Binding-site contacts:
Ligand atom O2 contacts residue A3 of chain 60.B at 3.2 Å.
Ligand atom C4' contacts residue ARG19 of chain 60.A at 3.7 Å.
Ligand atom O4 contacts residue A1 of chain 60.B at 3.0 Å (h-bond).
Ligand atom OP1 contacts residue LYS18 of chain 60.A at 3.7 Å.
Ligand atom P contacts residue ARG15 of chain 60.A at 3.1 Å.
Ligand atom OP2 contacts residue ARG19 of chain 60.A at 2.1 Å (salt-bridge).
Ligand atom C2 contacts residue A1 of chain 60.B at 3.1 Å.
Ligand atom O4' contacts residue ARG19 of chain 60.A at 3.9 Å.
Ligand atom C4' contacts residue ARG15 of chain 60.A at 3.3 Å.
Ligand atom O3' contacts residue ARG19 of chain 60.A at 3.6 Å (salt-bridge).
Ligand atom O4 contacts residue A3 of chain 60.B at 2.8 Å (h-bond).
Ligand atom C6 contacts residue ARG19 of chain 60.A at 2.7 Å.
Ligand atom N3 contacts residue A2 of chain 60.B at 3.7 Å.
Ligand atom C1' contacts residue ARG19 of chain 60.A at 4.3 Å.
Ligand atom O3' contacts residue ARG15 of chain 60.A at 3.1 Å (salt-bridge).
Ligand atom C2' contacts residue ARG19 of chain 60.A at 3.6 Å.
Ligand atom N3 contacts residue A3 of chain 60.B at 2.8 Å (h-bond).
Ligand atom C5' contacts residue ARG19 of chain 60.A at 3.2 Å.
Ligand atom OP1 contacts residue MET14 of chain 60.A at 3.8 Å.
Ligand atom C2 contacts residue A3 of chain 60.B at 3.5 Å.
Ligand atom OP1 contacts residue ARG15 of chain 60.A at 2.5 Å.
Ligand atom C4 contacts residue ARG19 of chain 60.A at 3.9 Å.
Ligand atom C3' contacts residue ARG15 of chain 60.A at 3.8 Å.
Ligand atom N3 contacts residue A1 of chain 60.B at 2.7 Å (h-bond).
Ligand atom N1 contacts residue ARG19 of chain 60.A at 3.9 Å.
Ligand atom C2 contacts residue A2 of chain 60.B at 3.9 Å.
Ligand atom C4 contacts residue A1 of chain 60.B at 3.4 Å.
Ligand atom O5' contacts residue ARG19 of chain 60.A at 2.1 Å (salt-bridge).
Ligand atom OP1 contacts residue ARG19 of chain 60.A at 4.1 Å.
Ligand atom OP2 contacts residue ALA16 of chain 60.A at 4.1 Å.
Ligand atom P contacts residue ARG19 of chain 60.A at 2.8 Å.
Ligand atom C5' contacts residue ARG15 of chain 60.A at 2.5 Å.
Ligand atom C4 contacts residue A3 of chain 60.B at 3.6 Å.
Ligand atom O2 contacts residue A1 of chain 60.B at 2.7 Å (h-bond).
Ligand atom C5 contacts residue ARG19 of chain 60.A at 2.9 Å.
Ligand atom O2 contacts residue A2 of chain 60.B at 3.7 Å.
Ligand atom OP2 contacts residue ARG15 of chain 60.A at 2.5 Å.
Ligand atom O5' contacts residue ARG15 of chain 60.A at 3.6 Å.
Ligand atom N1 contacts residue A3 of chain 60.B at 4.3 Å.
Ligand atom C3' contacts residue ARG19 of chain 60.A at 3.4 Å.

Sequence of chain 60.A:
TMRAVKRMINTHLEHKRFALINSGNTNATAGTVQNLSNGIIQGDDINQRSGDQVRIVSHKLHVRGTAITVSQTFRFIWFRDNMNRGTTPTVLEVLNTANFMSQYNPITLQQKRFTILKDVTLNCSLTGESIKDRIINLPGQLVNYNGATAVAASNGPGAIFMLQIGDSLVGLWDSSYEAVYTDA

A small-molecule ligand and the protein it binds are described below.
Small molecule (SMILES): O=c1ccn([C@@H]2O[C@H](CO[P](=O)(O)O[C@H]3[C@@H](O)[C@H](n4ccc(=O)[nH]c4=O)O[C@@H]3CO[P](=O)(O)O[C@H]3[C@@H](O)[C@H](n4ccc(=O)[nH]c4=O)O[C@@H]3CO[P](=O)(O)O[C@H]3[C@@H](O)[C@H](n4ccc(=O)[nH]c4=O)O[C@@H]3COP(=O)=O)[C@@H](O)[C@H]2O)c(=O)[nH]1